Sequence of chain 1.D:
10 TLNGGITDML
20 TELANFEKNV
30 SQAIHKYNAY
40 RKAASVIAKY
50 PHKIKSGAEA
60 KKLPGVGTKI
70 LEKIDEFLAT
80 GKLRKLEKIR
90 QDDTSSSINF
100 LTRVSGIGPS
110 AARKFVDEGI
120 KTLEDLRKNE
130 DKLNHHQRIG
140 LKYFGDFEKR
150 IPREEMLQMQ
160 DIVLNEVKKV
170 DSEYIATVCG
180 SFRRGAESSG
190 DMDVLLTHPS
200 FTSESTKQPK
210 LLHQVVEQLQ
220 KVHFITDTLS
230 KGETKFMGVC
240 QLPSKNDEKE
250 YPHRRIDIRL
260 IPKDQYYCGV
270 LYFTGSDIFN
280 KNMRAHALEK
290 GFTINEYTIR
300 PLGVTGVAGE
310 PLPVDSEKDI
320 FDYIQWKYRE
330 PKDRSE

The small molecule below binds the protein below.
Small molecule (SMILES): Nc1ccn([C@H]2C[C@H](O)[C@@H](COP(=O)(O)OP(=O)(O)[C@@H](F)P(=O)(O)O)O2)c(=O)n1

Binding-site contacts:
Ligand atom PG contacts residue F3C1 of chain 1.K at 0.0 Å.
Ligand atom O3G contacts residue GLY189 of chain 1.D at 2.9 Å (h-bond).
Ligand atom PA contacts residue F3C1 of chain 1.K at 0.0 Å.
Ligand atom O1B contacts residue ASP192 of chain 1.D at 2.9 Å (salt-bridge).
Ligand atom O1A contacts residue MG1 of chain 1.I at 2.0 Å.
Ligand atom C5 contacts residue F3C1 of chain 1.K at 0.0 Å.
Ligand atom O5' contacts residue F3C1 of chain 1.K at 0.0 Å (h-bond).
Ligand atom O1B contacts residue F3C1 of chain 1.K at 0.0 Å (h-bond).
Ligand atom C3' contacts residue F3C1 of chain 1.K at 0.0 Å.
Ligand atom O2B contacts residue ARG183 of chain 1.D at 2.7 Å (salt-bridge).
Ligand atom O2G contacts residue MG1 of chain 1.I at 2.2 Å.
Ligand atom N3 contacts residue F3C1 of chain 1.K at 0.0 Å (h-bond).
Ligand atom PB contacts residue F3C1 of chain 1.K at 0.0 Å.
Ligand atom C2 contacts residue F3C1 of chain 1.K at 0.0 Å.
Ligand atom C1' contacts residue F3C1 of chain 1.K at 0.0 Å.
Ligand atom C4 contacts residue F3C1 of chain 1.K at 0.0 Å.
Ligand atom O1G contacts residue ARG149 of chain 1.D at 3.0 Å (salt-bridge).
Ligand atom C5' contacts residue F3C1 of chain 1.K at 0.0 Å.
Ligand atom O2 contacts residue ASN279 of chain 1.D at 2.9 Å (h-bond).
Ligand atom O3' contacts residue F3C1 of chain 1.K at 0.0 Å (h-bond).
Ligand atom O3G contacts residue F3C1 of chain 1.K at 0.0 Å (h-bond).
Ligand atom O1A contacts residue F3C1 of chain 1.K at 0.0 Å (h-bond).
Ligand atom C2' contacts residue F3C1 of chain 1.K at 0.0 Å.
Ligand atom O2B contacts residue F3C1 of chain 1.K at 0.0 Å (h-bond).
Ligand atom O2 contacts residue F3C1 of chain 1.K at 0.0 Å (h-bond).
Ligand atom O3A contacts residue F3C1 of chain 1.K at 0.0 Å (h-bond).
Ligand atom C3B contacts residue F3C1 of chain 1.K at 0.0 Å.
Ligand atom N1 contacts residue F3C1 of chain 1.K at 0.0 Å (h-bond).
Ligand atom O1G contacts residue F3C1 of chain 1.K at 0.0 Å (h-bond).
Ligand atom C4' contacts residue F3C1 of chain 1.K at 0.0 Å.
Ligand atom C6 contacts residue F3C1 of chain 1.K at 0.0 Å.
Ligand atom O1A contacts residue NA1 of chain 1.H at 2.5 Å (h-bond).
Ligand atom O2A contacts residue F3C1 of chain 1.K at 0.0 Å (h-bond).
Ligand atom O4' contacts residue F3C1 of chain 1.K at 0.0 Å (h-bond).
Ligand atom N4 contacts residue F3C1 of chain 1.K at 0.0 Å (h-bond).
Ligand atom O3G contacts residue SER180 of chain 1.D at 2.3 Å (h-bond).
Ligand atom F4B contacts residue F3C1 of chain 1.K at 1.4 Å.
Ligand atom O1B contacts residue MG1 of chain 1.I at 2.1 Å.
Ligand atom O1A contacts residue ASP192 of chain 1.D at 3.0 Å (salt-bridge).
Ligand atom O2G contacts residue F3C1 of chain 1.K at 0.0 Å (h-bond).